Binding-site contacts:
Ligand atom C5 contacts residue ASN121 of chain 3.O at 3.6 Å.
Ligand atom O6 contacts residue GLU120 of chain 3.O at 3.1 Å.
Ligand atom C7 contacts residue ASN121 of chain 3.O at 3.2 Å.
Ligand atom C6 contacts residue GLU120 of chain 3.O at 4.5 Å.
Ligand atom C8 contacts residue VAL106 of chain 3.O at 3.7 Å (hydrophobic).
Ligand atom C3 contacts residue ASN121 of chain 3.O at 3.8 Å.
Ligand atom O5 contacts residue GLU120 of chain 3.O at 4.1 Å.
Ligand atom C1 contacts residue ASN121 of chain 3.O at 1.5 Å.
Ligand atom O7 contacts residue VAL106 of chain 3.O at 4.1 Å.
Ligand atom C2 contacts residue ASN121 of chain 3.O at 2.5 Å.
Ligand atom O7 contacts residue ASP108 of chain 3.O at 4.5 Å.
Ligand atom C8 contacts residue LYS218 of chain 3.O at 3.7 Å.
Ligand atom O7 contacts residue ASN121 of chain 3.O at 3.0 Å (h-bond).
Ligand atom C4 contacts residue ASN121 of chain 3.O at 4.2 Å.
Ligand atom O5 contacts residue ASN121 of chain 3.O at 2.3 Å (h-bond).
Ligand atom N2 contacts residue ASN121 of chain 3.O at 3.0 Å (h-bond).
Ligand atom C7 contacts residue VAL106 of chain 3.O at 4.2 Å (hydrophobic).

Sequence of chain 3.O:
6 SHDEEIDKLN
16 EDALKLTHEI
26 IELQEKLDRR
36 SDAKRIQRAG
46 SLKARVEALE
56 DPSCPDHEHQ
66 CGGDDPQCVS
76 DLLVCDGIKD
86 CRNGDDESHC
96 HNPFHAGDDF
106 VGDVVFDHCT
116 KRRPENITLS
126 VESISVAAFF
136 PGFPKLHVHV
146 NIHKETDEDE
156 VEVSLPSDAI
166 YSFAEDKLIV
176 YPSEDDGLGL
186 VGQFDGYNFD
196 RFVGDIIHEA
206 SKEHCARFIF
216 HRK

The protein below binds the small molecule below.
Small molecule (SMILES): CC(=O)N[C@@H]1[C@@H](O)[C@H](O)[C@@H](CO)O[C@H]1O